A protein and the small-molecule ligand that binds it are described below.
Small molecule (SMILES): CC(=O)N[C@H]1[C@H](O[C@H]2[C@H](O)[C@@H](NC(C)=O)CO[C@@H]2CO)O[C@H](CO)[C@@H](O)[C@@H]1O

Sequence of chain 1.H:
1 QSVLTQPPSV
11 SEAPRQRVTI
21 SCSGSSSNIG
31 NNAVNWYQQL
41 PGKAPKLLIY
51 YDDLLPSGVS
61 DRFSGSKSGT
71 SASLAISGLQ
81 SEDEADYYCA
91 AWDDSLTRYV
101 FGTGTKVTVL

Binding-site contacts:
Ligand atom N2 contacts residue ASN154 of chain 1.C at 3.9 Å.
Ligand atom N2 contacts residue SER95 of chain 1.H at 2.6 Å (h-bond).
Ligand atom O7 contacts residue GLY150 of chain 1.C at 2.8 Å (h-bond).
Ligand atom C4 contacts residue LEU96 of chain 1.H at 4.3 Å (hydrophobic).
Ligand atom N2 contacts residue LEU96 of chain 1.H at 3.6 Å.
Ligand atom C8 contacts residue ASP94 of chain 1.H at 3.5 Å.
Ligand atom O5 contacts residue LEU96 of chain 1.H at 4.5 Å.
Ligand atom C7 contacts residue GLY150 of chain 1.C at 3.7 Å.
Ligand atom C8 contacts residue SER95 of chain 1.H at 3.5 Å.
Ligand atom C7 contacts residue ASN154 of chain 1.C at 3.4 Å.
Ligand atom O5 contacts residue MET151 of chain 1.C at 3.8 Å.
Ligand atom O7 contacts residue MET151 of chain 1.C at 3.3 Å.
Ligand atom C2 contacts residue LEU96 of chain 1.H at 3.6 Å (hydrophobic).
Ligand atom O5 contacts residue ASN154 of chain 1.C at 4.0 Å.
Ligand atom O4 contacts residue LEU96 of chain 1.H at 3.2 Å.
Ligand atom C3 contacts residue SER95 of chain 1.H at 3.2 Å.
Ligand atom C1 contacts residue SER95 of chain 1.H at 3.6 Å.
Ligand atom C2 contacts residue MET151 of chain 1.C at 4.1 Å (hydrophobic).
Ligand atom O7 contacts residue ASN154 of chain 1.C at 2.9 Å (h-bond).
Ligand atom C1 contacts residue MET151 of chain 1.C at 3.6 Å (hydrophobic).
Ligand atom C2 contacts residue ASN154 of chain 1.C at 4.0 Å.
Ligand atom C1 contacts residue LEU96 of chain 1.H at 3.9 Å (hydrophobic).
Ligand atom O3 contacts residue LEU96 of chain 1.H at 4.1 Å.
Ligand atom C3 contacts residue LEU96 of chain 1.H at 4.2 Å (hydrophobic).
Ligand atom C7 contacts residue SER95 of chain 1.H at 3.5 Å.
Ligand atom C8 contacts residue GLY150 of chain 1.C at 3.8 Å.
Ligand atom C1 contacts residue ASN154 of chain 1.C at 3.1 Å.
Ligand atom C2 contacts residue SER95 of chain 1.H at 3.4 Å.
Ligand atom C7 contacts residue MET151 of chain 1.C at 4.3 Å (hydrophobic).
Ligand atom O3 contacts residue SER95 of chain 1.H at 3.2 Å (h-bond).
Ligand atom O7 contacts residue HIS148 of chain 1.C at 4.0 Å.
Ligand atom C8 contacts residue ASN154 of chain 1.C at 4.2 Å.

Sequence of chain 1.C:
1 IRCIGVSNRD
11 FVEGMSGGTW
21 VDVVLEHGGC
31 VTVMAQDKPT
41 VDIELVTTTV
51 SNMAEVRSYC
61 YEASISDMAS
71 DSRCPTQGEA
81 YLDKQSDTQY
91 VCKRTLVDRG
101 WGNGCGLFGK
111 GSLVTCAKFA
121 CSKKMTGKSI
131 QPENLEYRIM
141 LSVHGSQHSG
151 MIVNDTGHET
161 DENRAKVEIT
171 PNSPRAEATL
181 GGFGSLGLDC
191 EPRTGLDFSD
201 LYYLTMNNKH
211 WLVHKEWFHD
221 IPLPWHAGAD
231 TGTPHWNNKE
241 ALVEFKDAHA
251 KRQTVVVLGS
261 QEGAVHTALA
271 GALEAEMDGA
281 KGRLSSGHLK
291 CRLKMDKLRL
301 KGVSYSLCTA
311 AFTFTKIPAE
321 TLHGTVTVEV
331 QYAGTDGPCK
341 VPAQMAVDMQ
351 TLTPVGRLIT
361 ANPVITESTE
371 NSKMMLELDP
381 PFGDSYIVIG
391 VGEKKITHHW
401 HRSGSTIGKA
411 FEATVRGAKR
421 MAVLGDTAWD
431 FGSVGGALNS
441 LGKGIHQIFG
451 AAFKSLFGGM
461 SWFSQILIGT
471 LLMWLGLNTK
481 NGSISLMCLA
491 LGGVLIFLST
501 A